The protein below binds the small molecule below.
Small molecule (SMILES): c1ccc2[nH]c([C@H]3CCCCN3)cc2c1

Binding-site contacts:
Ligand atom C11 contacts residue LEU57 of chain 1.B at 4.0 Å (hydrophobic).
Ligand atom C12 contacts residue ASP55 of chain 1.B at 3.4 Å.
Ligand atom C1 contacts residue ASP55 of chain 1.B at 4.2 Å.
Ligand atom N6 contacts residue SER40 of chain 1.B at 4.1 Å.
Ligand atom N6 contacts residue ASP55 of chain 1.B at 4.5 Å.
Ligand atom N4 contacts residue ASP55 of chain 1.B at 3.0 Å (salt-bridge).
Ligand atom C8 contacts residue ASP55 of chain 1.B at 3.5 Å.
Ligand atom C14 contacts residue LYS6 of chain 1.B at 4.2 Å.
Ligand atom C14 contacts residue GLY76 of chain 1.B at 3.8 Å.
Ligand atom C3 contacts residue LEU57 of chain 1.B at 3.9 Å (hydrophobic).
Ligand atom C1 contacts residue LEU57 of chain 1.B at 3.9 Å (hydrophobic).
Ligand atom C15 contacts residue LEU57 of chain 1.B at 4.0 Å (hydrophobic).
Ligand atom C14 contacts residue THR75 of chain 1.B at 3.8 Å.
Ligand atom C15 contacts residue ASP55 of chain 1.B at 4.0 Å.
Ligand atom C13 contacts residue SER40 of chain 1.B at 3.6 Å.
Ligand atom C12 contacts residue LYS6 of chain 1.B at 4.1 Å.
Ligand atom C5 contacts residue SER40 of chain 1.B at 3.1 Å.
Ligand atom N4 contacts residue SER40 of chain 1.B at 4.1 Å.
Ligand atom C5 contacts residue LEU57 of chain 1.B at 3.9 Å (hydrophobic).
Ligand atom C12 contacts residue LEU57 of chain 1.B at 3.8 Å (hydrophobic).
Ligand atom N4 contacts residue LEU57 of chain 1.B at 4.0 Å.
Ligand atom C11 contacts residue TYR72 of chain 1.B at 4.4 Å (hydrophobic).
Ligand atom C12 contacts residue LEU7 of chain 1.B at 3.9 Å (hydrophobic).
Ligand atom C1 contacts residue SER40 of chain 1.B at 4.3 Å.
Ligand atom C8 contacts residue LEU57 of chain 1.B at 3.9 Å (hydrophobic).
Ligand atom C15 contacts residue LYS6 of chain 1.B at 3.6 Å.
Ligand atom C14 contacts residue VAL8 of chain 1.B at 3.5 Å (hydrophobic).
Ligand atom C15 contacts residue LEU7 of chain 1.B at 3.6 Å (hydrophobic).
Ligand atom C7 contacts residue THR75 of chain 1.B at 4.4 Å.
Ligand atom C14 contacts residue LEU57 of chain 1.B at 4.2 Å (hydrophobic).
Ligand atom C14 contacts residue TYR72 of chain 1.B at 4.3 Å (hydrophobic).
Ligand atom C9 contacts residue SER40 of chain 1.B at 3.5 Å.
Ligand atom C10 contacts residue SER40 of chain 1.B at 4.5 Å.
Ligand atom C11 contacts residue VAL8 of chain 1.B at 4.5 Å (hydrophobic).
Ligand atom C11 contacts residue THR75 of chain 1.B at 3.3 Å.
Ligand atom C15 contacts residue GLY76 of chain 1.B at 4.4 Å.
Ligand atom C2 contacts residue SER40 of chain 1.B at 4.1 Å.
Ligand atom C15 contacts residue VAL8 of chain 1.B at 3.7 Å (hydrophobic).
Ligand atom C7 contacts residue LEU57 of chain 1.B at 4.0 Å (hydrophobic).
Ligand atom C12 contacts residue ILE56 of chain 1.B at 4.4 Å (hydrophobic).

Sequence of chain 1.B:
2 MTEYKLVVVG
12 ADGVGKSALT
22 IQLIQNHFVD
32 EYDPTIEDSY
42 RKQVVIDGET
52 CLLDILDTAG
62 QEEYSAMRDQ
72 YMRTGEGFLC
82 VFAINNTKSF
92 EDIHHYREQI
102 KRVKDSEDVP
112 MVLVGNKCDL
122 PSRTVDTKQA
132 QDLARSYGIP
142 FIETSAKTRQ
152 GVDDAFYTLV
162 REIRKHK